Sequence of chain 1.D:
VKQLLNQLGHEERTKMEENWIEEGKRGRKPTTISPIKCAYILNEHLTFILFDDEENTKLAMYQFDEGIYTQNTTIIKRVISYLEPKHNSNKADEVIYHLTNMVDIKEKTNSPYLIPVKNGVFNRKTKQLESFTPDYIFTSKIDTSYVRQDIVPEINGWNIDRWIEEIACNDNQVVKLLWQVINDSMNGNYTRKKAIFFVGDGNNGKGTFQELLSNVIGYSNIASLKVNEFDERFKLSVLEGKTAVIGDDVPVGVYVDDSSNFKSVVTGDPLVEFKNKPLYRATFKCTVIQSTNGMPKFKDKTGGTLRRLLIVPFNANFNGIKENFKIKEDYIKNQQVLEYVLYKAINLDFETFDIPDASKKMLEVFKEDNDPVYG

The protein below binds the small molecule below.
Small molecule (SMILES): Nc1ncnc2c1ncn2[C@@H]1O[C@H](CO[P](=O)(O)O[P](=O)(O)NP(=O)(O)O)[C@@H](O)[C@H]1O

Sequence of chain 1.C:
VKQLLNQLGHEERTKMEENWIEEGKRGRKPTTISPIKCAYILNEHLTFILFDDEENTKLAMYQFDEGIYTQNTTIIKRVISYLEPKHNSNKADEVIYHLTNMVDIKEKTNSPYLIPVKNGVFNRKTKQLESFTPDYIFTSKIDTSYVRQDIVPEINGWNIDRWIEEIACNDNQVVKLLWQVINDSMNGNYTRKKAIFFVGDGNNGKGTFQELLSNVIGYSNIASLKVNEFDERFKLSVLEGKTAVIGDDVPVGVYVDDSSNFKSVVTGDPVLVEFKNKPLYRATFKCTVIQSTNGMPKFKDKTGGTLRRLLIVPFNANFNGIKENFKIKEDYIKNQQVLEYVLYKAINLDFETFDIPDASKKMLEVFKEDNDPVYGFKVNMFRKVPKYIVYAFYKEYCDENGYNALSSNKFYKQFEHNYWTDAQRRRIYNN

Binding-site contacts:
Ligand atom O5' contacts residue THR530 of chain 1.D at 3.0 Å (h-bond).
Ligand atom O2B contacts residue ASN526 of chain 1.D at 3.1 Å (h-bond).
Ligand atom O2B contacts residue LYS528 of chain 1.D at 3.2 Å.
Ligand atom C6 contacts residue PHE641 of chain 1.D at 3.4 Å (hydrophobic).
Ligand atom O2A contacts residue GLY529 of chain 1.D at 3.5 Å.
Ligand atom N6 contacts residue GLU488 of chain 1.D at 3.1 Å (salt-bridge).
Ligand atom PG contacts residue GLY524 of chain 1.D at 3.3 Å.
Ligand atom N7 contacts residue TRP485 of chain 1.D at 2.9 Å (h-bond).
Ligand atom C5 contacts residue TRP485 of chain 1.D at 3.6 Å (hydrophobic).
Ligand atom PB contacts residue MG1 of chain 1.M at 3.3 Å.
Ligand atom O4' contacts residue GLU646 of chain 1.D at 3.3 Å (salt-bridge).
Ligand atom O1G contacts residue GLY627 of chain 1.C at 3.5 Å.
Ligand atom PB contacts residue GLY524 of chain 1.D at 3.4 Å.
Ligand atom C4' contacts residue GLU646 of chain 1.D at 3.3 Å.
Ligand atom N3 contacts residue GLU646 of chain 1.D at 3.4 Å.
Ligand atom O2' contacts residue ASN647 of chain 1.D at 2.7 Å (h-bond).
Ligand atom O2B contacts residue GLY524 of chain 1.D at 2.9 Å (h-bond).
Ligand atom N7 contacts residue PHE641 of chain 1.D at 3.4 Å.
Ligand atom O1G contacts residue GLY524 of chain 1.D at 3.5 Å (h-bond).
Ligand atom O2B contacts residue GLY527 of chain 1.D at 3.1 Å (h-bond).
Ligand atom O1B contacts residue LYS528 of chain 1.D at 3.4 Å.
Ligand atom O3' contacts residue GLU646 of chain 1.D at 3.1 Å (salt-bridge).
Ligand atom C5' contacts residue THR530 of chain 1.D at 3.6 Å.
Ligand atom O3G contacts residue ARG631 of chain 1.C at 3.0 Å (salt-bridge).
Ligand atom O1B contacts residue GLY529 of chain 1.D at 3.0 Å (h-bond).
Ligand atom N3 contacts residue ASN647 of chain 1.D at 3.1 Å (h-bond).
Ligand atom O1G contacts residue ARG630 of chain 1.C at 3.1 Å (salt-bridge).
Ligand atom O2G contacts residue LYS528 of chain 1.D at 3.5 Å (salt-bridge).
Ligand atom O3G contacts residue MG1 of chain 1.M at 2.2 Å.
Ligand atom N3B contacts residue ARG630 of chain 1.C at 3.5 Å (salt-bridge).
Ligand atom N6 contacts residue PHE641 of chain 1.D at 3.5 Å.
Ligand atom N3B contacts residue GLY524 of chain 1.D at 2.8 Å (h-bond).
Ligand atom O2' contacts residue LYS651 of chain 1.D at 3.4 Å.
Ligand atom N3B contacts residue MG1 of chain 1.M at 3.4 Å.
Ligand atom O2G contacts residue GLY524 of chain 1.D at 3.1 Å (h-bond).
Ligand atom O1A contacts residue ARG630 of chain 1.C at 3.3 Å (salt-bridge).
Ligand atom PG contacts residue MG1 of chain 1.M at 3.2 Å.
Ligand atom O2A contacts residue LYS651 of chain 1.D at 3.2 Å (salt-bridge).
Ligand atom N6 contacts residue TRP485 of chain 1.D at 3.2 Å.
Ligand atom O1B contacts residue MG1 of chain 1.M at 2.1 Å.